Binding-site contacts:
Ligand atom C7 contacts residue ASN212 of chain 24.E at 3.9 Å.
Ligand atom C5 contacts residue ASN212 of chain 24.E at 3.7 Å.
Ligand atom O5 contacts residue ASN212 of chain 24.E at 2.4 Å (h-bond).
Ligand atom C1 contacts residue ASN212 of chain 24.E at 1.4 Å.
Ligand atom N2 contacts residue ASN212 of chain 24.E at 2.9 Å (h-bond).
Ligand atom C4 contacts residue ASN212 of chain 24.E at 4.2 Å.
Ligand atom O7 contacts residue ASN212 of chain 24.E at 4.5 Å.
Ligand atom C1 contacts residue ILE211 of chain 24.E at 4.2 Å (hydrophobic).
Ligand atom C2 contacts residue ASN212 of chain 24.E at 2.4 Å.
Ligand atom C3 contacts residue ASN212 of chain 24.E at 3.8 Å.
Ligand atom N2 contacts residue ILE211 of chain 24.E at 4.3 Å.

Sequence of chain 24.E:
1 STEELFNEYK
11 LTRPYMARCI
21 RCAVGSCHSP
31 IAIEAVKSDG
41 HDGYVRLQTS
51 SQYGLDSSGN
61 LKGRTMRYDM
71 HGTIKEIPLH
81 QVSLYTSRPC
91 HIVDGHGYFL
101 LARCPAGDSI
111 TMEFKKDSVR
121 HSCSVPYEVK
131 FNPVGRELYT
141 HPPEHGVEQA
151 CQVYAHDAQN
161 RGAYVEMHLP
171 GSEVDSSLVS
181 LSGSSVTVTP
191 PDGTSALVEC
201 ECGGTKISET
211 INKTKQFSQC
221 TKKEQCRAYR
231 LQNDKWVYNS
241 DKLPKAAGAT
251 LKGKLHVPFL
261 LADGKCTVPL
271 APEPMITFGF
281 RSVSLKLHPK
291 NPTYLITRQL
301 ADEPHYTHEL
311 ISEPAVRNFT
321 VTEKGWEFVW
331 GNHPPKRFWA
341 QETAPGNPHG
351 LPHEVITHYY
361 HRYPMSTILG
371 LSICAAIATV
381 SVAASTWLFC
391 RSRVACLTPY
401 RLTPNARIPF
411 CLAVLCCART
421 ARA

A protein and the small-molecule ligand that binds it are described below.
Small molecule (SMILES): CC(=O)N[C@@H]1[C@@H](O)[C@H](O)[C@@H](CO)O[C@H]1O